Sequence of chain 1.B:
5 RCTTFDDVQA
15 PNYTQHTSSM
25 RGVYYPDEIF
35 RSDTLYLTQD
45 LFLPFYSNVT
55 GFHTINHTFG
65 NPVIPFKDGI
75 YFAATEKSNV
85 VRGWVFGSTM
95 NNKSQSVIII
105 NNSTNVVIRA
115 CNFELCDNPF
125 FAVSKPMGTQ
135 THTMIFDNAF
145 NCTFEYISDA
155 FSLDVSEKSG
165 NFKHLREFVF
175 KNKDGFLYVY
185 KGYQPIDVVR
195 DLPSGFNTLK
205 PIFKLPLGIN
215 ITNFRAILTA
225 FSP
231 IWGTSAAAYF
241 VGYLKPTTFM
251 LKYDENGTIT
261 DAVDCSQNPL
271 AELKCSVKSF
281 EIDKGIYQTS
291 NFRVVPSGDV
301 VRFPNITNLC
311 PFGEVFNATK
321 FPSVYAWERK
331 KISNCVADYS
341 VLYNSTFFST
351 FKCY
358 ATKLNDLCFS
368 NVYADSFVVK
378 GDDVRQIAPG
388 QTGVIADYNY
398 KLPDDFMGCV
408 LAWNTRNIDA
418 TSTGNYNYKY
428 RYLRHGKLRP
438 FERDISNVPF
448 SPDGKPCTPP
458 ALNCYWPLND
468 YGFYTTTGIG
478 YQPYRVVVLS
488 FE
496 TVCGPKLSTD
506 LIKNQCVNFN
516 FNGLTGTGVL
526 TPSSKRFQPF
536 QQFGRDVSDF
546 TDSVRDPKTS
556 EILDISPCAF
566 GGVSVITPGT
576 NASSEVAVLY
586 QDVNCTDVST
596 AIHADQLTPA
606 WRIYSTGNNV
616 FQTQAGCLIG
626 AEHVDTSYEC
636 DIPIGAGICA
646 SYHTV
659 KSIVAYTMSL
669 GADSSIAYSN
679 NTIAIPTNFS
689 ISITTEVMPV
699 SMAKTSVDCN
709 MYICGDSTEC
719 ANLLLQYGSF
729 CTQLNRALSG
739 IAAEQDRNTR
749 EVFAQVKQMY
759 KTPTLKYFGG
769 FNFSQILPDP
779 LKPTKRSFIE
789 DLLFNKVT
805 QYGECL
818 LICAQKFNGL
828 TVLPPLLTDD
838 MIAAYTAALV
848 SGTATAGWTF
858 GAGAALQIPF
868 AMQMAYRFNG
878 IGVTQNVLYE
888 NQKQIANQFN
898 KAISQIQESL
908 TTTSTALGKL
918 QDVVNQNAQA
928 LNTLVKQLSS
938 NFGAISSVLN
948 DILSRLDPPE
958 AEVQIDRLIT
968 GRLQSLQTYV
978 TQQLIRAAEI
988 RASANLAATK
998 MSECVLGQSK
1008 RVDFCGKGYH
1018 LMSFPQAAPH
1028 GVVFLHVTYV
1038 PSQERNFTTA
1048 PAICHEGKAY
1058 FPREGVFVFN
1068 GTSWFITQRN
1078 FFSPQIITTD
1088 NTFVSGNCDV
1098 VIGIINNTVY

Binding-site contacts:
Ligand atom C2 contacts residue ASN576 of chain 1.B at 2.5 Å.
Ligand atom N2 contacts residue ASN576 of chain 1.B at 3.0 Å (h-bond).
Ligand atom C1 contacts residue ASN576 of chain 1.B at 1.4 Å.
Ligand atom C4 contacts residue ASN576 of chain 1.B at 4.2 Å.
Ligand atom O5 contacts residue ASN576 of chain 1.B at 2.3 Å (h-bond).
Ligand atom C7 contacts residue ASN576 of chain 1.B at 4.0 Å.
Ligand atom C5 contacts residue ASN576 of chain 1.B at 3.6 Å.
Ligand atom C3 contacts residue ASN576 of chain 1.B at 3.8 Å.
Ligand atom O7 contacts residue ASN576 of chain 1.B at 4.2 Å.

A protein and the small-molecule ligand that binds it are described below.
Small molecule (SMILES): CC(=O)N[C@@H]1[C@@H](O)[C@H](O)[C@@H](CO)O[C@H]1O